Binding-site contacts:
Ligand atom N2 contacts residue NDP1 of chain 1.B at 3.5 Å (h-bond).
Ligand atom N2 contacts residue LEU5 of chain 1.A at 3.5 Å (h-bond).
Ligand atom C2 contacts residue ASN18 of chain 1.A at 3.4 Å.
Ligand atom O2 contacts residue LEU28 of chain 1.A at 3.4 Å.
Ligand atom O10 contacts residue SER49 of chain 1.A at 3.4 Å (h-bond).
Ligand atom C8 contacts residue ASP27 of chain 1.A at 3.6 Å.
Ligand atom N7 contacts residue NDP1 of chain 1.B at 3.4 Å (h-bond).
Ligand atom C14 contacts residue ILE50 of chain 1.A at 3.5 Å (hydrophobic).
Ligand atom N8 contacts residue ASP27 of chain 1.A at 3.0 Å (salt-bridge).
Ligand atom C2 contacts residue NDP1 of chain 1.B at 3.6 Å.
Ligand atom N4 contacts residue ALA7 of chain 1.A at 3.7 Å.
Ligand atom N4 contacts residue VAL31 of chain 1.A at 3.4 Å.
Ligand atom C5 contacts residue ASP27 of chain 1.A at 3.5 Å.
Ligand atom N7 contacts residue PHE92 of chain 1.A at 3.0 Å (h-bond).
Ligand atom C1 contacts residue PHE92 of chain 1.A at 3.5 Å (hydrophobic).
Ligand atom C3 contacts residue ASP27 of chain 1.A at 3.6 Å.
Ligand atom N8 contacts residue THR111 of chain 1.A at 3.6 Å (h-bond).
Ligand atom C10 contacts residue NDP1 of chain 1.B at 3.3 Å.
Ligand atom C1 contacts residue LEU5 of chain 1.A at 3.6 Å (hydrophobic).
Ligand atom N8 contacts residue VAL6 of chain 1.A at 3.5 Å.
Ligand atom C1 contacts residue NDP1 of chain 1.B at 3.1 Å.
Ligand atom C3 contacts residue ALA7 of chain 1.A at 3.5 Å (hydrophobic).
Ligand atom C13 contacts residue ILE50 of chain 1.A at 3.5 Å (hydrophobic).
Ligand atom N2 contacts residue VAL6 of chain 1.A at 3.3 Å.
Ligand atom N8 contacts residue VAL31 of chain 1.A at 3.6 Å.
Ligand atom N7 contacts residue TYR98 of chain 1.A at 3.3 Å (h-bond).
Ligand atom C4 contacts residue LEU28 of chain 1.A at 3.6 Å (hydrophobic).
Ligand atom C3 contacts residue VAL31 of chain 1.A at 3.4 Å (hydrophobic).
Ligand atom C7 contacts residue LEU20 of chain 1.A at 3.6 Å (hydrophobic).
Ligand atom C6 contacts residue NDP1 of chain 1.B at 3.2 Å.
Ligand atom C9 contacts residue NDP1 of chain 1.B at 3.3 Å.
Ligand atom C8 contacts residue LEU28 of chain 1.A at 3.3 Å (hydrophobic).
Ligand atom N4 contacts residue ASP27 of chain 1.A at 2.7 Å (salt-bridge).
Ligand atom C3 contacts residue VAL6 of chain 1.A at 3.6 Å (hydrophobic).
Ligand atom N8 contacts residue ALA7 of chain 1.A at 3.6 Å (h-bond).
Ligand atom C2 contacts residue SER49 of chain 1.A at 3.3 Å.
Ligand atom N2 contacts residue ALA7 of chain 1.A at 3.5 Å (h-bond).
Ligand atom N7 contacts residue LEU5 of chain 1.A at 2.8 Å (h-bond).
Ligand atom C9 contacts residue PHE92 of chain 1.A at 3.6 Å (hydrophobic).
Ligand atom C7 contacts residue ASP27 of chain 1.A at 3.5 Å.

Sequence of chain 1.A:
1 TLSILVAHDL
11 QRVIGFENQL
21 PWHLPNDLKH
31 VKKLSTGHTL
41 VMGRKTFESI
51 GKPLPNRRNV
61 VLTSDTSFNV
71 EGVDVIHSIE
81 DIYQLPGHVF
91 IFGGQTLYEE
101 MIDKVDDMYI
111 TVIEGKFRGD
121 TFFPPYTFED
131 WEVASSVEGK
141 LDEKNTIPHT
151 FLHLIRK

The protein below binds the small molecule below.
Small molecule (SMILES): CCc1nc(N)nc(N)c1C#CCc1cc(OC)ccc1OC